Sequence of chain 1.B:
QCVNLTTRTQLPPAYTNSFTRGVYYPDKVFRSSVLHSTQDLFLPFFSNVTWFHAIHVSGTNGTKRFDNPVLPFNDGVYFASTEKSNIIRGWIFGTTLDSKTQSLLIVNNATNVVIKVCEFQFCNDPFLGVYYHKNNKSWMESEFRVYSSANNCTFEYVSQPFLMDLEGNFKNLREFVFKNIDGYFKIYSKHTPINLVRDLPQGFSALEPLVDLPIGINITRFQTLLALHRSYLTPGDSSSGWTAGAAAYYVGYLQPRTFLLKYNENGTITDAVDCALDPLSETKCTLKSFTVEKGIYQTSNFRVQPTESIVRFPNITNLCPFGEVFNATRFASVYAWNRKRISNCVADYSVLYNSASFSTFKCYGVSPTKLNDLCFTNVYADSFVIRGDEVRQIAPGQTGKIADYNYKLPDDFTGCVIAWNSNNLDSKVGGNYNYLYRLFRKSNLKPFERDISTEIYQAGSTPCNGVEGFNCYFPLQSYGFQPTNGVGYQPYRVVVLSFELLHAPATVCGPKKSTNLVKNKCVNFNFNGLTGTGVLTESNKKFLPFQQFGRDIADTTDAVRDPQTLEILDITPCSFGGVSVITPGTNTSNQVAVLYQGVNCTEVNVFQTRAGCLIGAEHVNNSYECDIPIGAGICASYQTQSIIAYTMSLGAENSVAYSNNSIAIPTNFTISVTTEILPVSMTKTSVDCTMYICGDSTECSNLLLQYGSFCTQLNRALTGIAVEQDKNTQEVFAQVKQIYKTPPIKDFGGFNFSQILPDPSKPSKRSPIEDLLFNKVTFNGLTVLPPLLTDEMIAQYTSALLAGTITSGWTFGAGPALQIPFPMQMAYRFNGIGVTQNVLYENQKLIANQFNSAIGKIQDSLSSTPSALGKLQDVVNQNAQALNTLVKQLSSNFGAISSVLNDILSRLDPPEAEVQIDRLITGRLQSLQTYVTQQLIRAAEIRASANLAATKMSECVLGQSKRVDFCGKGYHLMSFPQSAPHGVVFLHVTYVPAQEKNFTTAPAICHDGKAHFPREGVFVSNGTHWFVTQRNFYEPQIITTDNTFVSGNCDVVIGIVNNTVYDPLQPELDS

A small-molecule ligand and the protein it binds are described below.
Small molecule (SMILES): CC(=O)N[C@@H]1[C@@H](O)[C@H](O)[C@@H](CO)O[C@H]1O

Sequence of chain 1.E:
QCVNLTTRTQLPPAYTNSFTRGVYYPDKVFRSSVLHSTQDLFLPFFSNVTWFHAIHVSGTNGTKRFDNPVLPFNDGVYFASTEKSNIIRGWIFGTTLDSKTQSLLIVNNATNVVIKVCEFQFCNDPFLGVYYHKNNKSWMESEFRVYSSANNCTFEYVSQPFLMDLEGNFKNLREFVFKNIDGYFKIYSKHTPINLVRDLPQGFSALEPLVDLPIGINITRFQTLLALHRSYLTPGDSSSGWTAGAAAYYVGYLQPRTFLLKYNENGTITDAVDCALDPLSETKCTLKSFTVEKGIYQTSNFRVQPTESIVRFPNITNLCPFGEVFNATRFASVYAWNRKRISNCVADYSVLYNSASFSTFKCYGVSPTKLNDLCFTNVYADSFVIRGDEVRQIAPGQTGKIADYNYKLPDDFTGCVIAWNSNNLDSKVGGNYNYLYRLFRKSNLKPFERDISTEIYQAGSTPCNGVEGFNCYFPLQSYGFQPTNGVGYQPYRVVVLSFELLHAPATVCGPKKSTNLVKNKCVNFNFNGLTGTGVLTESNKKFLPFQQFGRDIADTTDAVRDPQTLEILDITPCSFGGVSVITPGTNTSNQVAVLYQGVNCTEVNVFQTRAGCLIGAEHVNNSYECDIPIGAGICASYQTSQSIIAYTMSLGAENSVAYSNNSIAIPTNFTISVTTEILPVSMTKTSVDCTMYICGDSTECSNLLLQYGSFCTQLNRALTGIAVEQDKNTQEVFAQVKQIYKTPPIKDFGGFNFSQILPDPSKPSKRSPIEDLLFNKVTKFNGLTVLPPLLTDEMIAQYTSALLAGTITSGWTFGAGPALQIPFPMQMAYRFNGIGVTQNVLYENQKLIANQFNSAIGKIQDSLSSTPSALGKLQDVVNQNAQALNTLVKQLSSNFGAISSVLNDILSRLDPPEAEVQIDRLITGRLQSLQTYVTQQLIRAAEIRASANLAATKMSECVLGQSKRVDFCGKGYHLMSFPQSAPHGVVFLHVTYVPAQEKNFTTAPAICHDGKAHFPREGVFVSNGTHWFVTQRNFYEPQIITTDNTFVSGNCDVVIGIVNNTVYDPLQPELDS

Binding-site contacts:
Ligand atom O6 contacts residue LYS545 of chain 1.E at 3.9 Å.
Ligand atom C1 contacts residue ASN269 of chain 1.B at 1.4 Å.
Ligand atom N2 contacts residue GLU268 of chain 1.B at 3.7 Å.
Ligand atom O5 contacts residue ASN269 of chain 1.B at 2.4 Å (h-bond).
Ligand atom C8 contacts residue GLU268 of chain 1.B at 3.4 Å.
Ligand atom C7 contacts residue GLU268 of chain 1.B at 4.1 Å.
Ligand atom C7 contacts residue ASN269 of chain 1.B at 4.1 Å.
Ligand atom C2 contacts residue ASN269 of chain 1.B at 2.6 Å.
Ligand atom C4 contacts residue ASN269 of chain 1.B at 4.3 Å.
Ligand atom C3 contacts residue ASN269 of chain 1.B at 3.9 Å.
Ligand atom C5 contacts residue ASN269 of chain 1.B at 3.6 Å.
Ligand atom C8 contacts residue ASN267 of chain 1.B at 3.2 Å.
Ligand atom N2 contacts residue ASN269 of chain 1.B at 3.1 Å (h-bond).